Sequence of chain 1.G:
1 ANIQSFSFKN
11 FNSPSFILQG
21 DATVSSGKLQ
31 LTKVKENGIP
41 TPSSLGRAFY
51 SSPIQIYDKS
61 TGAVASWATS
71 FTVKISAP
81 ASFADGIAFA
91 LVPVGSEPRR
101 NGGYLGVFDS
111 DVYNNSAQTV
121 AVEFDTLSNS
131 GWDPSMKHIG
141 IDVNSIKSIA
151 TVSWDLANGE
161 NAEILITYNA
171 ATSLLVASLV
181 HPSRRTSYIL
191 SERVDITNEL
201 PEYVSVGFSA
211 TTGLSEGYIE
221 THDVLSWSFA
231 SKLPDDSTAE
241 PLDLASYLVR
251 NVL

Binding-site contacts:
Ligand atom N6 contacts residue ALA177 of chain 1.G at 4.2 Å.
Ligand atom N3 contacts residue LEU165 of chain 1.G at 4.4 Å.
Ligand atom N7 contacts residue LEU244 of chain 1.G at 4.3 Å.
Ligand atom C5 contacts residue LEU165 of chain 1.G at 4.4 Å (hydrophobic).
Ligand atom N6 contacts residue LEU165 of chain 1.G at 3.4 Å (h-bond).
Ligand atom C5 contacts residue VAL176 of chain 1.G at 3.5 Å (hydrophobic).
Ligand atom C4 contacts residue ADE1 of chain 1.W at 4.4 Å.
Ligand atom N3 contacts residue LEU165 of chain 1.E at 4.0 Å.
Ligand atom N1 contacts residue VAL176 of chain 1.G at 3.8 Å.
Ligand atom C2 contacts residue ADE1 of chain 1.W at 3.3 Å.
Ligand atom N1 contacts residue ALA177 of chain 1.G at 4.3 Å.
Ligand atom C6 contacts residue SER178 of chain 1.G at 4.3 Å.
Ligand atom C6 contacts residue LEU165 of chain 1.G at 3.9 Å (hydrophobic).
Ligand atom C2 contacts residue SER178 of chain 1.G at 3.0 Å.
Ligand atom C6 contacts residue VAL176 of chain 1.G at 3.4 Å (hydrophobic).
Ligand atom N3 contacts residue ADE1 of chain 1.W at 3.3 Å.
Ligand atom N9 contacts residue SER178 of chain 1.E at 4.2 Å.
Ligand atom N1 contacts residue SER178 of chain 1.G at 3.0 Å (h-bond).
Ligand atom N6 contacts residue VAL176 of chain 1.G at 2.7 Å (h-bond).
Ligand atom N1 contacts residue LEU165 of chain 1.G at 3.5 Å (h-bond).
Ligand atom N7 contacts residue VAL176 of chain 1.G at 3.8 Å.
Ligand atom N1 contacts residue ADE1 of chain 1.W at 4.2 Å.
Ligand atom N3 contacts residue SER178 of chain 1.G at 4.3 Å.
Ligand atom C2 contacts residue LEU165 of chain 1.G at 3.8 Å (hydrophobic).
Ligand atom C8 contacts residue THR167 of chain 1.G at 3.9 Å.
Ligand atom N3 contacts residue SER178 of chain 1.E at 3.5 Å (h-bond).
Ligand atom C4 contacts residue SER178 of chain 1.E at 4.2 Å.
Ligand atom C4 contacts residue LEU165 of chain 1.E at 4.1 Å (hydrophobic).
Ligand atom N6 contacts residue THR167 of chain 1.G at 2.8 Å (h-bond).
Ligand atom C2 contacts residue VAL176 of chain 1.G at 4.2 Å (hydrophobic).
Ligand atom C5 contacts residue THR167 of chain 1.G at 3.4 Å.
Ligand atom C2 contacts residue ILE189 of chain 1.G at 3.9 Å (hydrophobic).
Ligand atom N9 contacts residue LEU165 of chain 1.E at 4.1 Å.
Ligand atom N6 contacts residue ILE166 of chain 1.G at 3.5 Å.
Ligand atom N7 contacts residue THR167 of chain 1.G at 2.8 Å (h-bond).
Ligand atom N3 contacts residue VAL176 of chain 1.G at 4.3 Å.
Ligand atom C6 contacts residue THR167 of chain 1.G at 3.5 Å.
Ligand atom N3 contacts residue ILE189 of chain 1.G at 3.9 Å.
Ligand atom C4 contacts residue VAL176 of chain 1.G at 4.0 Å (hydrophobic).
Ligand atom C8 contacts residue LEU244 of chain 1.G at 4.2 Å (hydrophobic).

This small molecule binds to this protein.
Small molecule (SMILES): Nc1ncnc2[nH]cnc12

Sequence of chain 1.E:
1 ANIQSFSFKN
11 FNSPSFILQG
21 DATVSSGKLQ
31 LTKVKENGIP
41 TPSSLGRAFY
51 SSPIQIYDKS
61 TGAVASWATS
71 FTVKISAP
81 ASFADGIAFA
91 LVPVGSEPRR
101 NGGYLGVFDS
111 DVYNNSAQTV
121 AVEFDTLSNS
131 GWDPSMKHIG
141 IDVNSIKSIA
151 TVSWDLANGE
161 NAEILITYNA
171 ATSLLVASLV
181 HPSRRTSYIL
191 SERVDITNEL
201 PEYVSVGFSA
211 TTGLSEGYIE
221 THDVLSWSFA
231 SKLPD